Binding-site contacts:
Ligand atom CAW contacts residue TRP203 of chain 42.A at 3.4 Å (hydrophobic).
Ligand atom NAY contacts residue TRP203 of chain 42.A at 3.7 Å.
Ligand atom OAS contacts residue MET195 of chain 42.A at 3.1 Å.
Ligand atom OAS contacts residue VAL192 of chain 42.A at 3.9 Å.
Ligand atom NAZ contacts residue TRP203 of chain 42.A at 3.2 Å.
Ligand atom CAQ contacts residue ASN228 of chain 42.A at 3.6 Å.
Ligand atom NAZ contacts residue ASN228 of chain 42.A at 3.9 Å.
Ligand atom CAD contacts residue GLN202 of chain 42.A at 3.6 Å.
Ligand atom OAB contacts residue ASP112 of chain 42.A at 3.6 Å.
Ligand atom CAA contacts residue PHE135 of chain 42.A at 3.8 Å (hydrophobic).
Ligand atom CAJ contacts residue PHE135 of chain 42.A at 3.8 Å (hydrophobic).
Ligand atom CAM contacts residue MET195 of chain 42.A at 4.0 Å (hydrophobic).
Ligand atom CAP contacts residue TYR201 of chain 42.A at 3.5 Å (hydrophobic).
Ligand atom CAQ contacts residue TYR201 of chain 42.A at 3.7 Å (hydrophobic).
Ligand atom CAT contacts residue TRP203 of chain 42.A at 3.4 Å (hydrophobic).
Ligand atom CAV contacts residue VAL192 of chain 42.A at 3.9 Å (hydrophobic).
Ligand atom CAW contacts residue ASN228 of chain 42.A at 3.7 Å.
Ligand atom OAB contacts residue TRP203 of chain 42.A at 3.7 Å.
Ligand atom CAF contacts residue GLN202 of chain 42.A at 3.6 Å.
Ligand atom CAE contacts residue THR114 of chain 42.A at 3.5 Å.
Ligand atom CAD contacts residue ASN228 of chain 42.A at 3.5 Å.
Ligand atom CAL contacts residue PHE135 of chain 42.A at 3.7 Å (hydrophobic).
Ligand atom CAK contacts residue MET195 of chain 42.A at 3.8 Å (hydrophobic).
Ligand atom CAX contacts residue ILE111 of chain 42.A at 3.9 Å (hydrophobic).
Ligand atom CAV contacts residue MET195 of chain 42.A at 3.9 Å (hydrophobic).
Ligand atom CAF contacts residue ASN228 of chain 42.A at 3.2 Å.
Ligand atom CAG contacts residue THR114 of chain 42.A at 3.9 Å.
Ligand atom OAB contacts residue ILE113 of chain 42.A at 3.3 Å (h-bond).
Ligand atom CAE contacts residue ASP112 of chain 42.A at 3.6 Å.
Ligand atom CAI contacts residue PHE155 of chain 42.A at 3.5 Å (hydrophobic).
Ligand atom CAL contacts residue ILE111 of chain 42.A at 3.5 Å (hydrophobic).
Ligand atom CAH contacts residue VAL192 of chain 42.A at 3.9 Å (hydrophobic).
Ligand atom CAG contacts residue ASP112 of chain 42.A at 3.5 Å.
Ligand atom CAF contacts residue TRP203 of chain 42.A at 3.6 Å (hydrophobic).
Ligand atom CAQ contacts residue TRP203 of chain 42.A at 3.4 Å (hydrophobic).
Ligand atom CAK contacts residue PHE155 of chain 42.A at 3.5 Å (hydrophobic).
Ligand atom CAM contacts residue ILE111 of chain 42.A at 3.6 Å (hydrophobic).
Ligand atom CAV contacts residue ILE111 of chain 42.A at 3.9 Å (hydrophobic).
Ligand atom CAI contacts residue ILE24 of chain 42.C at 3.7 Å (hydrophobic).
Ligand atom CAG contacts residue TRP203 of chain 42.A at 3.9 Å (hydrophobic).

The small molecule below binds the protein below.
Small molecule (SMILES): C[C@H](CCOc1ccc(I)cc1)CCN1CCN(c2ccncc2)C1=O

Sequence of chain 42.C:
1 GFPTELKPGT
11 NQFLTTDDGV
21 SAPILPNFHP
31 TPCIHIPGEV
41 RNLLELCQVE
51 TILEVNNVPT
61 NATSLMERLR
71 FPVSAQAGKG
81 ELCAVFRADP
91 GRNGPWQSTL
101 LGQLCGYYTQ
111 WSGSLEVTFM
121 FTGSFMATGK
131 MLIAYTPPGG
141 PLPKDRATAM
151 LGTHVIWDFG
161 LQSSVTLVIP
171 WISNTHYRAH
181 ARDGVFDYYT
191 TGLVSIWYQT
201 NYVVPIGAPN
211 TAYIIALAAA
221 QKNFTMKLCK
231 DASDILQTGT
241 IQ

Sequence of chain 42.A:
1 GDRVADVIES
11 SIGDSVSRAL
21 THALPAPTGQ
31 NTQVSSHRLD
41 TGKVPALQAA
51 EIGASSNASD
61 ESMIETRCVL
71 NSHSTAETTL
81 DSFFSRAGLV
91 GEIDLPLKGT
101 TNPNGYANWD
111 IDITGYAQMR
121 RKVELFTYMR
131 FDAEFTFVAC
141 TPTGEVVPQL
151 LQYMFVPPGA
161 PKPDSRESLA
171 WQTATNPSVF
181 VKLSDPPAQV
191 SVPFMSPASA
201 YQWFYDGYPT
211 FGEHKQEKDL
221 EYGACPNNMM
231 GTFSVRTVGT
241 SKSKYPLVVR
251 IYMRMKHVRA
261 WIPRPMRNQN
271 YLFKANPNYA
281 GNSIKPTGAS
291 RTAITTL